This protein binds this small molecule.
Small molecule (SMILES): CC(=O)N[C@@H]1[C@@H](O)[C@H](O)[C@@H](CO)O[C@H]1O

Binding-site contacts:
Ligand atom C3 contacts residue ASN72 of chain 1.E at 3.7 Å.
Ligand atom O5 contacts residue ASN72 of chain 1.E at 2.4 Å (h-bond).
Ligand atom C8 contacts residue ASN72 of chain 1.E at 4.1 Å.
Ligand atom N2 contacts residue ASN72 of chain 1.E at 2.8 Å (h-bond).
Ligand atom C2 contacts residue ASN72 of chain 1.E at 2.3 Å.
Ligand atom C5 contacts residue LYS8 of chain 1.E at 4.0 Å.
Ligand atom C7 contacts residue ASN72 of chain 1.E at 3.3 Å.
Ligand atom C8 contacts residue LEU73 of chain 1.E at 3.8 Å (hydrophobic).
Ligand atom C2 contacts residue LYS8 of chain 1.E at 4.5 Å.
Ligand atom O7 contacts residue ASN72 of chain 1.E at 3.5 Å (h-bond).
Ligand atom C6 contacts residue LYS8 of chain 1.E at 4.1 Å.
Ligand atom C5 contacts residue ASN72 of chain 1.E at 3.8 Å.
Ligand atom C1 contacts residue ASN72 of chain 1.E at 1.5 Å.
Ligand atom C1 contacts residue LYS8 of chain 1.E at 3.4 Å.
Ligand atom C4 contacts residue ASN72 of chain 1.E at 4.2 Å.
Ligand atom O5 contacts residue LYS8 of chain 1.E at 2.8 Å (salt-bridge).

Sequence of chain 1.E:
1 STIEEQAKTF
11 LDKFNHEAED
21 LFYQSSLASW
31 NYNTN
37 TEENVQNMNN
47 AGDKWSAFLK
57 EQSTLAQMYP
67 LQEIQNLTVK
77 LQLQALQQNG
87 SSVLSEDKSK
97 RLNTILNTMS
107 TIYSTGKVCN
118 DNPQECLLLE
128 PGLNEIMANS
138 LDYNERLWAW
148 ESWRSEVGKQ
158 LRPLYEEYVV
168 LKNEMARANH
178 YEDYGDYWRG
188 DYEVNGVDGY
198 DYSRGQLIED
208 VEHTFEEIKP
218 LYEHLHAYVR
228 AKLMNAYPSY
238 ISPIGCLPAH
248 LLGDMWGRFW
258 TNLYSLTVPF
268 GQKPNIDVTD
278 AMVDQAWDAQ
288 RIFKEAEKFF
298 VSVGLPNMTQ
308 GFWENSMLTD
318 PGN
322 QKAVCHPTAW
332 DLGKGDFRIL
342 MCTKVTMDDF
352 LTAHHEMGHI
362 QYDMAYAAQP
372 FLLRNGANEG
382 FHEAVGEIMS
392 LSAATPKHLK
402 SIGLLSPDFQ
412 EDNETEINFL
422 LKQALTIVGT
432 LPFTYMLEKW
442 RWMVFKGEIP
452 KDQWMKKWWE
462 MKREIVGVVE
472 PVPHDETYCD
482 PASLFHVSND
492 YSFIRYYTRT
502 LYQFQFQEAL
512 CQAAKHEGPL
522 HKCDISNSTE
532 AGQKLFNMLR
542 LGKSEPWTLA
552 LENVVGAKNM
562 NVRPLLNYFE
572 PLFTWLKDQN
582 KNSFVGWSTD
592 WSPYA